Sequence of chain 1.C:
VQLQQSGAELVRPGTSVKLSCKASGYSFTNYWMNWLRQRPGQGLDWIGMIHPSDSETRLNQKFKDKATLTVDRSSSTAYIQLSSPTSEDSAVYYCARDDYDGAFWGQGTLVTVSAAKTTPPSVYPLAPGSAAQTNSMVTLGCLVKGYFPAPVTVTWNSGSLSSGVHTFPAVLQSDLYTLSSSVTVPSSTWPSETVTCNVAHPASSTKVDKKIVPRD

This protein binds this small molecule.
Small molecule (SMILES): N#Cc1ccc([C@@H]([C@H](O)Cc2ccc(F)cc2)n2cncn2)cc1

Sequence of chain 1.D:
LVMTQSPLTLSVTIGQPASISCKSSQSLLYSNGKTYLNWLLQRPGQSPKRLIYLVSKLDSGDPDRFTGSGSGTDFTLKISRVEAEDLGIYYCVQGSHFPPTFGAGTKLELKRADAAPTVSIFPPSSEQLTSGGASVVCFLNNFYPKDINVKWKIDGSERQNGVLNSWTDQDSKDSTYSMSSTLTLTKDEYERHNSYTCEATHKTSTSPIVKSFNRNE

Binding-site contacts:
Ligand atom C14 contacts residue PRO101 of chain 1.D at 3.6 Å (hydrophobic).
Ligand atom C5 contacts residue TRP46 of chain 1.C at 3.7 Å (hydrophobic).
Ligand atom C13 contacts residue GLY96 of chain 1.D at 3.8 Å.
Ligand atom N3 contacts residue ASN34 of chain 1.C at 3.2 Å (h-bond).
Ligand atom C7 contacts residue PHE103 of chain 1.D at 3.8 Å (hydrophobic).
Ligand atom N1 contacts residue HIS98 of chain 1.D at 3.7 Å.
Ligand atom C16 contacts residue GLY96 of chain 1.D at 3.4 Å.
Ligand atom C15 contacts residue MET49 of chain 1.C at 3.6 Å (hydrophobic).
Ligand atom C17 contacts residue TRP32 of chain 1.C at 3.7 Å (hydrophobic).
Ligand atom C18 contacts residue MET49 of chain 1.C at 3.9 Å (hydrophobic).
Ligand atom C8 contacts residue ASP98 of chain 1.C at 3.0 Å.
Ligand atom C16 contacts residue PHE99 of chain 1.D at 3.9 Å (hydrophobic).
Ligand atom C1 contacts residue MET49 of chain 1.C at 3.5 Å (hydrophobic).
Ligand atom C3 contacts residue ASN34 of chain 1.C at 3.3 Å.
Ligand atom C2 contacts residue ASP98 of chain 1.C at 3.9 Å.
Ligand atom C12 contacts residue GLY96 of chain 1.D at 3.3 Å.
Ligand atom N2 contacts residue ASN34 of chain 1.C at 4.0 Å.
Ligand atom C14 contacts residue PHE99 of chain 1.D at 3.8 Å (hydrophobic).
Ligand atom C15 contacts residue TRP46 of chain 1.C at 3.8 Å (hydrophobic).
Ligand atom N1 contacts residue GLY96 of chain 1.D at 3.4 Å (h-bond).
Ligand atom N1 contacts residue PHE99 of chain 1.D at 3.4 Å (h-bond).
Ligand atom O2 contacts residue ASP98 of chain 1.C at 3.2 Å (salt-bridge).
Ligand atom F7 contacts residue TRP105 of chain 1.C at 3.4 Å.
Ligand atom C10 contacts residue MET49 of chain 1.C at 3.9 Å (hydrophobic).
Ligand atom C4 contacts residue ASP98 of chain 1.C at 3.6 Å.
Ligand atom C5 contacts residue ASN34 of chain 1.C at 3.8 Å.
Ligand atom C13 contacts residue PRO101 of chain 1.D at 3.9 Å (hydrophobic).
Ligand atom N3 contacts residue ASP98 of chain 1.C at 3.3 Å (salt-bridge).
Ligand atom F7 contacts residue LEU41 of chain 1.D at 3.2 Å.
Ligand atom C1 contacts residue ASN34 of chain 1.C at 3.3 Å.
Ligand atom C2 contacts residue ASN34 of chain 1.C at 3.3 Å.
Ligand atom N2 contacts residue MET49 of chain 1.C at 3.6 Å (h-bond).
Ligand atom C9 contacts residue ASP98 of chain 1.C at 3.0 Å.
Ligand atom C8 contacts residue VAL94 of chain 1.D at 3.8 Å (hydrophobic).
Ligand atom C7 contacts residue ASP98 of chain 1.C at 3.7 Å.
Ligand atom C17 contacts residue ASP98 of chain 1.C at 3.5 Å.
Ligand atom F7 contacts residue PHE103 of chain 1.D at 3.6 Å.
Ligand atom N4 contacts residue TRP32 of chain 1.C at 3.9 Å.
Ligand atom C5 contacts residue ASP98 of chain 1.C at 3.9 Å.
Ligand atom C3 contacts residue TRP46 of chain 1.C at 3.4 Å (hydrophobic).